A small-molecule ligand and the protein it binds are described below.
Small molecule (SMILES): C[N+](C)(C)CCS

Binding-site contacts:
Ligand atom C4 contacts residue TYR86 of chain 1.B at 3.6 Å (hydrophobic).
Ligand atom C5 contacts residue PHE130 of chain 1.B at 3.5 Å (hydrophobic).
Ligand atom C4 contacts residue ASN127 of chain 1.B at 4.3 Å.
Ligand atom C2 contacts residue TRP267 of chain 1.B at 3.9 Å (hydrophobic).
Ligand atom C3 contacts residue TYR87 of chain 1.B at 4.2 Å (hydrophobic).
Ligand atom C4 contacts residue TYR87 of chain 1.B at 3.1 Å (hydrophobic).
Ligand atom C2 contacts residue TYR87 of chain 1.B at 4.1 Å (hydrophobic).
Ligand atom C1 contacts residue TRP267 of chain 1.B at 4.2 Å (hydrophobic).
Ligand atom C2 contacts residue TYR86 of chain 1.B at 3.8 Å (hydrophobic).
Ligand atom N1 contacts residue PPI1 of chain 1.E at 3.7 Å.
Ligand atom C5 contacts residue ASN127 of chain 1.B at 3.5 Å.
Ligand atom C1 contacts residue TYR87 of chain 1.B at 3.4 Å (hydrophobic).
Ligand atom SD contacts residue TYR86 of chain 1.B at 4.0 Å.
Ligand atom C5 contacts residue PPI1 of chain 1.E at 3.6 Å.
Ligand atom C4 contacts residue PPI1 of chain 1.E at 3.6 Å.
Ligand atom N1 contacts residue TYR87 of chain 1.B at 4.0 Å.
Ligand atom C3 contacts residue TRP267 of chain 1.B at 3.9 Å (hydrophobic).
Ligand atom C3 contacts residue PPI1 of chain 1.E at 3.3 Å.
Ligand atom C3 contacts residue TRP53 of chain 1.B at 4.3 Å (hydrophobic).
Ligand atom C5 contacts residue TRP267 of chain 1.B at 4.1 Å (hydrophobic).
Ligand atom SD contacts residue TRP267 of chain 1.B at 4.0 Å.
Ligand atom C5 contacts residue TYR86 of chain 1.B at 4.5 Å (hydrophobic).
Ligand atom C3 contacts residue HIS268 of chain 1.B at 3.9 Å.
Ligand atom N1 contacts residue TYR86 of chain 1.B at 4.3 Å.
Ligand atom C1 contacts residue TYR86 of chain 1.B at 4.1 Å (hydrophobic).

Sequence of chain 1.B:
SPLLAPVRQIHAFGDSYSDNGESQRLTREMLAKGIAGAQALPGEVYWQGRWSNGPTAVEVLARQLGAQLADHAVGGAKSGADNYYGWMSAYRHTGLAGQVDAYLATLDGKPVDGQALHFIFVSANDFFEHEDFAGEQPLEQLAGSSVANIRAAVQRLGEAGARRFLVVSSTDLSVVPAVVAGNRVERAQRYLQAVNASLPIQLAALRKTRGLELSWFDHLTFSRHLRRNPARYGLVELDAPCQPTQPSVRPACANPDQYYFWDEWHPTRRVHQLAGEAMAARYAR